This small molecule binds to this protein.
Small molecule (SMILES): CC(=O)N[C@H]1[C@H](O[C@H]2[C@H](O)[C@@H](NC(C)=O)CO[C@@H]2CO)O[C@H](CO)[C@@H](O)[C@@H]1O

Sequence of chain 2.D:
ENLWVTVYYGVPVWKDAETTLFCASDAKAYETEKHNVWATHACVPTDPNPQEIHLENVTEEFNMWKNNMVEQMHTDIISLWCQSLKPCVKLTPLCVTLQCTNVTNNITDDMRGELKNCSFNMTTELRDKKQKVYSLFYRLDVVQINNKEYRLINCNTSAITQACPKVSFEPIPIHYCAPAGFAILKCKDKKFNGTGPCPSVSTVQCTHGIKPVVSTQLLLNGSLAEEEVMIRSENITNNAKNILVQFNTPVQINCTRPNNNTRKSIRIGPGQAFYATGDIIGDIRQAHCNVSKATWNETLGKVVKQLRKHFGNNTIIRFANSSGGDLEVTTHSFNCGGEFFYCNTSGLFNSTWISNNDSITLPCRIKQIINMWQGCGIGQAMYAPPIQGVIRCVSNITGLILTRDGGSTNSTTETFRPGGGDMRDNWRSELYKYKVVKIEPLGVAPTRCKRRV

Binding-site contacts:
Ligand atom C1 contacts residue ASN122 of chain 2.D at 1.4 Å.
Ligand atom C3 contacts residue ASN122 of chain 2.D at 3.8 Å.
Ligand atom O6 contacts residue GLN100 of chain 2.D at 4.3 Å.
Ligand atom N2 contacts residue LYS131 of chain 2.D at 4.0 Å.
Ligand atom O5 contacts residue ASN122 of chain 2.D at 2.4 Å (h-bond).
Ligand atom O7 contacts residue LYS131 of chain 2.D at 3.1 Å.
Ligand atom C7 contacts residue ASN122 of chain 2.D at 3.8 Å.
Ligand atom C8 contacts residue ASN122 of chain 2.D at 3.9 Å.
Ligand atom O5 contacts residue LYS133 of chain 2.D at 4.4 Å.
Ligand atom C6 contacts residue LYS133 of chain 2.D at 3.7 Å.
Ligand atom C7 contacts residue LYS131 of chain 2.D at 3.8 Å.
Ligand atom N2 contacts residue ASN122 of chain 2.D at 2.9 Å (h-bond).
Ligand atom C4 contacts residue ASN122 of chain 2.D at 4.3 Å.
Ligand atom C5 contacts residue ASN122 of chain 2.D at 3.6 Å.
Ligand atom C8 contacts residue LYS131 of chain 2.D at 4.2 Å.
Ligand atom O6 contacts residue LYS133 of chain 2.D at 2.8 Å (salt-bridge).
Ligand atom C2 contacts residue ASN122 of chain 2.D at 2.5 Å.